A small-molecule ligand and the protein it binds are described below.
Small molecule (SMILES): Nc1ncnc2c1ncn2[C@@H]1O[C@H](CO[P](=O)(O)O[P](=O)(O)CP(=O)(O)O)[C@@H](O)[C@H]1O

Sequence of chain 1.B:
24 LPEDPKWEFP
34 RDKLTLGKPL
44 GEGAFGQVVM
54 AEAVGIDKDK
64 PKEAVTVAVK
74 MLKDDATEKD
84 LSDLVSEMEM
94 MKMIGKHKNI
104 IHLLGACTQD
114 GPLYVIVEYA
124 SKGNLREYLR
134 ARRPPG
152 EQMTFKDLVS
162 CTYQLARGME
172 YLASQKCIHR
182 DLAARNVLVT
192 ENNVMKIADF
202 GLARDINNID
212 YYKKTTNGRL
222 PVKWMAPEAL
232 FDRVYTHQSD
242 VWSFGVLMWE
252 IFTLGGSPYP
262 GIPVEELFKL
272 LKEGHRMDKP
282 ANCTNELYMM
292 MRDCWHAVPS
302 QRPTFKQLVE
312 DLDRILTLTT

Binding-site contacts:
Ligand atom O5' contacts residue GLY44 of chain 1.B at 3.7 Å.
Ligand atom C2 contacts residue LEU43 of chain 1.B at 3.8 Å (hydrophobic).
Ligand atom O4' contacts residue LEU43 of chain 1.B at 3.9 Å.
Ligand atom N6 contacts residue VAL120 of chain 1.B at 3.7 Å.
Ligand atom O1B contacts residue ASN187 of chain 1.B at 3.7 Å.
Ligand atom O2B contacts residue ALA47 of chain 1.B at 3.2 Å (h-bond).
Ligand atom N6 contacts residue ALA123 of chain 1.B at 4.0 Å.
Ligand atom C6 contacts residue ALA123 of chain 1.B at 3.9 Å (hydrophobic).
Ligand atom O2' contacts residue ASN127 of chain 1.B at 3.7 Å.
Ligand atom PB contacts residue ASP200 of chain 1.B at 3.8 Å.
Ligand atom C5 contacts residue LEU189 of chain 1.B at 3.5 Å (hydrophobic).
Ligand atom N3 contacts residue LEU43 of chain 1.B at 3.7 Å.
Ligand atom O5' contacts residue VAL51 of chain 1.B at 3.7 Å.
Ligand atom O1B contacts residue ASP200 of chain 1.B at 2.9 Å (salt-bridge).
Ligand atom PB contacts residue GLY46 of chain 1.B at 3.9 Å.
Ligand atom C6 contacts residue LEU189 of chain 1.B at 3.5 Å (hydrophobic).
Ligand atom C4 contacts residue LEU43 of chain 1.B at 4.0 Å (hydrophobic).
Ligand atom C6 contacts residue GLU121 of chain 1.B at 4.0 Å.
Ligand atom O2A contacts residue ASP200 of chain 1.B at 3.6 Å.
Ligand atom C8 contacts residue VAL51 of chain 1.B at 3.8 Å (hydrophobic).
Ligand atom N1 contacts residue ALA123 of chain 1.B at 2.9 Å (h-bond).
Ligand atom C3B contacts residue ALA47 of chain 1.B at 3.2 Å (hydrophobic).
Ligand atom PB contacts residue ALA47 of chain 1.B at 3.8 Å.
Ligand atom C4 contacts residue LEU189 of chain 1.B at 3.8 Å (hydrophobic).
Ligand atom C5' contacts residue GLY44 of chain 1.B at 3.2 Å.
Ligand atom C2 contacts residue TYR122 of chain 1.B at 4.0 Å (hydrophobic).
Ligand atom C6 contacts residue ALA71 of chain 1.B at 3.7 Å (hydrophobic).
Ligand atom O1A contacts residue LYS73 of chain 1.B at 3.2 Å (salt-bridge).
Ligand atom N1 contacts residue TYR122 of chain 1.B at 3.8 Å.
Ligand atom O3A contacts residue GLY46 of chain 1.B at 3.5 Å.
Ligand atom O3' contacts residue ASN127 of chain 1.B at 3.6 Å (h-bond).
Ligand atom N3 contacts residue ALA123 of chain 1.B at 3.8 Å.
Ligand atom N7 contacts residue VAL51 of chain 1.B at 3.9 Å.
Ligand atom N6 contacts residue ALA71 of chain 1.B at 3.4 Å.
Ligand atom O2B contacts residue GLY46 of chain 1.B at 3.5 Å.
Ligand atom C3B contacts residue ASP200 of chain 1.B at 3.4 Å.
Ligand atom N7 contacts residue LEU189 of chain 1.B at 3.6 Å.
Ligand atom C2 contacts residue ALA123 of chain 1.B at 2.9 Å (hydrophobic).
Ligand atom N6 contacts residue LEU189 of chain 1.B at 3.5 Å.
Ligand atom N6 contacts residue GLU121 of chain 1.B at 2.9 Å (salt-bridge).